The small molecule below binds the protein below.
Small molecule (SMILES): CC(=O)N[C@@H]1[C@@H](O)[C@H](O)[C@@H](CO)O[C@H]1O

Binding-site contacts:
Ligand atom C8 contacts residue ASN43 of chain 1.D at 4.3 Å.
Ligand atom O3 contacts residue ASP78 of chain 1.D at 4.3 Å.
Ligand atom C5 contacts residue ASP78 of chain 1.D at 3.9 Å.
Ligand atom O7 contacts residue ASN43 of chain 1.D at 3.9 Å.
Ligand atom O6 contacts residue SER46 of chain 1.D at 4.2 Å.
Ligand atom O5 contacts residue SER46 of chain 1.D at 3.0 Å (h-bond).
Ligand atom C1 contacts residue ASP78 of chain 1.D at 4.4 Å.
Ligand atom C3 contacts residue ASN43 of chain 1.D at 3.8 Å.
Ligand atom C4 contacts residue ASN43 of chain 1.D at 4.2 Å.
Ligand atom C7 contacts residue ASN43 of chain 1.D at 3.5 Å.
Ligand atom O4 contacts residue ASP78 of chain 1.D at 4.0 Å.
Ligand atom C1 contacts residue SER45 of chain 1.D at 4.2 Å.
Ligand atom C2 contacts residue ASP78 of chain 1.D at 4.3 Å.
Ligand atom C6 contacts residue SER46 of chain 1.D at 4.2 Å.
Ligand atom O6 contacts residue SER45 of chain 1.D at 4.0 Å.
Ligand atom O5 contacts residue ASN43 of chain 1.D at 2.4 Å (h-bond).
Ligand atom C5 contacts residue SER46 of chain 1.D at 4.2 Å.
Ligand atom C6 contacts residue ASP78 of chain 1.D at 3.4 Å.
Ligand atom C1 contacts residue ASN43 of chain 1.D at 1.4 Å.
Ligand atom N2 contacts residue ASN43 of chain 1.D at 2.9 Å (h-bond).
Ligand atom C2 contacts residue ASN43 of chain 1.D at 2.4 Å.
Ligand atom O5 contacts residue ASP78 of chain 1.D at 3.6 Å.
Ligand atom C1 contacts residue SER46 of chain 1.D at 3.5 Å.
Ligand atom O5 contacts residue SER45 of chain 1.D at 4.5 Å.
Ligand atom C4 contacts residue ASP78 of chain 1.D at 3.5 Å.
Ligand atom C5 contacts residue ASN43 of chain 1.D at 3.7 Å.
Ligand atom C3 contacts residue ASP78 of chain 1.D at 4.4 Å.

Sequence of chain 1.D:
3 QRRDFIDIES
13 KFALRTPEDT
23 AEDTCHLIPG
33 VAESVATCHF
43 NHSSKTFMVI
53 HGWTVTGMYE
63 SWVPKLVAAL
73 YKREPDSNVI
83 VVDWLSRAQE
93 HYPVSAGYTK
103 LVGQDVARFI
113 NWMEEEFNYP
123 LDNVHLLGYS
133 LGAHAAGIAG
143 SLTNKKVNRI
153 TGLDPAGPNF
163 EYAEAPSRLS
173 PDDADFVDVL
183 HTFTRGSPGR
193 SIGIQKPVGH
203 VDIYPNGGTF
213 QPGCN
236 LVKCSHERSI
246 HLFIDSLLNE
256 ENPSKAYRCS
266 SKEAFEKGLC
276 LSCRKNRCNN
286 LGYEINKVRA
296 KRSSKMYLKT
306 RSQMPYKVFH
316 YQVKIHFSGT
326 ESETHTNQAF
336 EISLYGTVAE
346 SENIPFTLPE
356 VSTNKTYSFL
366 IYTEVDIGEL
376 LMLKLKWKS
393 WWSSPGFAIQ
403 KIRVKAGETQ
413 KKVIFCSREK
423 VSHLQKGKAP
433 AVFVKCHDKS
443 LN